A small-molecule ligand and the protein it binds are described below.
Small molecule (SMILES): CC(=O)N[C@@H]1[C@@H](O)[C@H](O)[C@@H](CO)O[C@H]1O

Binding-site contacts:
Ligand atom C5 contacts residue LEU922 of chain 1.A at 4.2 Å (hydrophobic).
Ligand atom O5 contacts residue GLN926 of chain 1.A at 4.5 Å.
Ligand atom O6 contacts residue THR719 of chain 1.A at 4.2 Å.
Ligand atom O7 contacts residue ASN717 of chain 1.A at 2.9 Å (h-bond).
Ligand atom O5 contacts residue ASN717 of chain 1.A at 2.3 Å (h-bond).
Ligand atom C3 contacts residue ASN717 of chain 1.A at 3.8 Å.
Ligand atom C3 contacts residue LEU922 of chain 1.A at 4.3 Å (hydrophobic).
Ligand atom O6 contacts residue PHE718 of chain 1.A at 4.5 Å.
Ligand atom C5 contacts residue ASN717 of chain 1.A at 3.6 Å.
Ligand atom C4 contacts residue ASN717 of chain 1.A at 4.2 Å.
Ligand atom C1 contacts residue ASN717 of chain 1.A at 1.4 Å.
Ligand atom O6 contacts residue GLN926 of chain 1.A at 3.4 Å (h-bond).
Ligand atom N2 contacts residue ASN717 of chain 1.A at 2.9 Å (h-bond).
Ligand atom C6 contacts residue GLN926 of chain 1.A at 4.0 Å.
Ligand atom C7 contacts residue GLN1071 of chain 1.A at 4.4 Å.
Ligand atom C8 contacts residue ASN717 of chain 1.A at 4.3 Å.
Ligand atom C7 contacts residue ASN717 of chain 1.A at 3.1 Å.
Ligand atom O5 contacts residue GLN1071 of chain 1.A at 4.2 Å.
Ligand atom C5 contacts residue GLN926 of chain 1.A at 4.1 Å.
Ligand atom O7 contacts residue GLN1071 of chain 1.A at 3.3 Å (h-bond).
Ligand atom C1 contacts residue GLN1071 of chain 1.A at 4.4 Å.
Ligand atom C1 contacts residue LEU922 of chain 1.A at 4.4 Å (hydrophobic).
Ligand atom C2 contacts residue ASN717 of chain 1.A at 2.4 Å.
Ligand atom O4 contacts residue LEU922 of chain 1.A at 4.3 Å.

Sequence of chain 1.A:
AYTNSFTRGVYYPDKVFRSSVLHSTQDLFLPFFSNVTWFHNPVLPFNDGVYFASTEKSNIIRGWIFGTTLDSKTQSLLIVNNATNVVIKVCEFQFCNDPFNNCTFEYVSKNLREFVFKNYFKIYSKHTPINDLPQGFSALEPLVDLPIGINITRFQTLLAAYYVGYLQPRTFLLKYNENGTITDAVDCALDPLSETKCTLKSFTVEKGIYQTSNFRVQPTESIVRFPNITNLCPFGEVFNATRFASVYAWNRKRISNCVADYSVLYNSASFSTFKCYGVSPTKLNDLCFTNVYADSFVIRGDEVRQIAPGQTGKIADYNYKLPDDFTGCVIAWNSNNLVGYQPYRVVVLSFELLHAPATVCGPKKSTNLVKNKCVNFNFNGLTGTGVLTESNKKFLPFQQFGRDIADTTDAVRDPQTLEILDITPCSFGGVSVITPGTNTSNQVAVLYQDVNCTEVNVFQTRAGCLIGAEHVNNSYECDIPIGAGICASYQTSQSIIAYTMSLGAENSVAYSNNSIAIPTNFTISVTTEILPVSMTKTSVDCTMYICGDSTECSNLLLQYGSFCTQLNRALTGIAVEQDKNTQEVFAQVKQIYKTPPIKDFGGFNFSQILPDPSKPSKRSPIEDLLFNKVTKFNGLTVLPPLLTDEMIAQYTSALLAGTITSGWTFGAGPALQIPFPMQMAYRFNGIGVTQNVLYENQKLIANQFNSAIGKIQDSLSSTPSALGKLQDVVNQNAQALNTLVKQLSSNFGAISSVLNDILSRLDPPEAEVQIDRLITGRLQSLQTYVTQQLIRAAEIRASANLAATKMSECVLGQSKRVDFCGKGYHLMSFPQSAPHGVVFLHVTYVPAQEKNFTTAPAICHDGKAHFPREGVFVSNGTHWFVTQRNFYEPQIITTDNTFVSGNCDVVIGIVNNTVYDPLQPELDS